Binding-site contacts:
Ligand atom C8A contacts residue NAP1 of chain 1.B at 3.2 Å.
Ligand atom CT contacts residue ARG75 of chain 1.A at 3.7 Å.
Ligand atom O contacts residue PHE69 of chain 1.A at 3.3 Å.
Ligand atom N1 contacts residue VAL11 of chain 1.A at 3.6 Å.
Ligand atom CB contacts residue ILE33 of chain 1.A at 3.4 Å (hydrophobic).
Ligand atom C5 contacts residue ILE33 of chain 1.A at 3.5 Å (hydrophobic).
Ligand atom N8 contacts residue NAP1 of chain 1.B at 3.4 Å (h-bond).
Ligand atom C4 contacts residue GLU32 of chain 1.A at 3.5 Å.
Ligand atom O1 contacts residue ARG75 of chain 1.A at 3.2 Å (salt-bridge).
Ligand atom N3 contacts residue ALA12 of chain 1.A at 3.7 Å.
Ligand atom C5 contacts residue GLU32 of chain 1.A at 3.6 Å.
Ligand atom OE2 contacts residue ILE33 of chain 1.A at 3.8 Å.
Ligand atom C8A contacts residue PHE36 of chain 1.A at 3.6 Å (hydrophobic).
Ligand atom N8 contacts residue ILE10 of chain 1.A at 3.0 Å (h-bond).
Ligand atom N8 contacts residue TYR129 of chain 1.A at 3.8 Å.
Ligand atom C6 contacts residue NAP1 of chain 1.B at 3.5 Å.
Ligand atom N8 contacts residue PHE36 of chain 1.A at 3.7 Å.
Ligand atom O2 contacts residue LYS37 of chain 1.A at 3.4 Å.
Ligand atom O2 contacts residue ARG75 of chain 1.A at 3.0 Å (salt-bridge).
Ligand atom N3 contacts residue GLU32 of chain 1.A at 2.6 Å (salt-bridge).
Ligand atom N8 contacts residue ILE123 of chain 1.A at 3.1 Å (h-bond).
Ligand atom O1 contacts residue PHE36 of chain 1.A at 3.5 Å.
Ligand atom C2 contacts residue GLU32 of chain 1.A at 3.4 Å.
Ligand atom C7 contacts residue NAP1 of chain 1.B at 3.4 Å.
Ligand atom NA2 contacts residue THR144 of chain 1.A at 3.7 Å.
Ligand atom N1 contacts residue PHE36 of chain 1.A at 3.5 Å.
Ligand atom C9 contacts residue NAP1 of chain 1.B at 3.7 Å.
Ligand atom NA2 contacts residue GLU32 of chain 1.A at 2.6 Å (salt-bridge).
Ligand atom C16 contacts residue PHE36 of chain 1.A at 3.6 Å (hydrophobic).
Ligand atom N1 contacts residue ILE10 of chain 1.A at 3.5 Å.
Ligand atom CG contacts residue PHE69 of chain 1.A at 3.3 Å (hydrophobic).
Ligand atom N1 contacts residue ALA12 of chain 1.A at 3.8 Å.
Ligand atom O1 contacts residue LYS37 of chain 1.A at 3.8 Å.
Ligand atom C7 contacts residue ILE123 of chain 1.A at 2.7 Å (hydrophobic).
Ligand atom O1 contacts residue LEU72 of chain 1.A at 3.8 Å.
Ligand atom CD contacts residue ILE33 of chain 1.A at 3.5 Å (hydrophobic).
Ligand atom OE1 contacts residue ILE33 of chain 1.A at 3.7 Å.
Ligand atom C4A contacts residue NAP1 of chain 1.B at 3.4 Å.
Ligand atom C10 contacts residue LEU25 of chain 1.A at 3.6 Å (hydrophobic).
Ligand atom CT contacts residue LEU72 of chain 1.A at 3.8 Å (hydrophobic).

Sequence of chain 1.A:
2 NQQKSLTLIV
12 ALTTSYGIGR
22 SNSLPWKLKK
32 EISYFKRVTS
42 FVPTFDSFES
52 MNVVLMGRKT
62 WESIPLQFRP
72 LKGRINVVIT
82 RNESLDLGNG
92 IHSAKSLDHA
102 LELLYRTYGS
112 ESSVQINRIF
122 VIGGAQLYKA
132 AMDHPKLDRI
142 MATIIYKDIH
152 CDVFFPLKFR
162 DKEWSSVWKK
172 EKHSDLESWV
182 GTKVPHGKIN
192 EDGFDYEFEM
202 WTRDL

The protein below binds the small molecule below.
Small molecule (SMILES): Cc1nc(N)nc2[nH]cc(CCc3ccc(C(=O)N[C@@H](CCC(=O)O)C(=O)O)cc3)c12